A small-molecule ligand and the protein it binds are described below.
Small molecule (SMILES): CC(=O)N[C@@H]1[C@@H](O)[C@H](O)[C@@H](CO)O[C@H]1O

Sequence of chain 7.E:
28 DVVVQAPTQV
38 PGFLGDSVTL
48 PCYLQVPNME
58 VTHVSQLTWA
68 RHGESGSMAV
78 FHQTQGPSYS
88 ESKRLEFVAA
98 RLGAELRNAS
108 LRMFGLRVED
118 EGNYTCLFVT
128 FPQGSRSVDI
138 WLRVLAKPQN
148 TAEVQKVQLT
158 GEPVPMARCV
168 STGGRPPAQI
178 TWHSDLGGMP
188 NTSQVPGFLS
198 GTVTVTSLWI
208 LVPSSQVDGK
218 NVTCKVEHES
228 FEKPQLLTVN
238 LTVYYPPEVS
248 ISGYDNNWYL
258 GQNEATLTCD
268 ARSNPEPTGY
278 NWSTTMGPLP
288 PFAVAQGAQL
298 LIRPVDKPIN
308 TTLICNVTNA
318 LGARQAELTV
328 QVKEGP

Binding-site contacts:
Ligand atom O5 contacts residue THR315 of chain 7.E at 3.9 Å.
Ligand atom O5 contacts residue ASN313 of chain 7.E at 2.3 Å (h-bond).
Ligand atom O7 contacts residue ASN313 of chain 7.E at 3.6 Å.
Ligand atom C3 contacts residue ASN313 of chain 7.E at 3.8 Å.
Ligand atom C7 contacts residue GLN322 of chain 7.E at 3.9 Å.
Ligand atom O7 contacts residue GLN322 of chain 7.E at 4.4 Å.
Ligand atom C7 contacts residue ASN313 of chain 7.E at 3.5 Å.
Ligand atom C8 contacts residue GLN322 of chain 7.E at 3.2 Å.
Ligand atom C5 contacts residue ASN313 of chain 7.E at 3.6 Å.
Ligand atom C2 contacts residue ASN313 of chain 7.E at 2.4 Å.
Ligand atom N2 contacts residue GLN322 of chain 7.E at 4.5 Å.
Ligand atom C1 contacts residue ASN313 of chain 7.E at 1.4 Å.
Ligand atom N2 contacts residue ASN313 of chain 7.E at 3.0 Å (h-bond).
Ligand atom C6 contacts residue THR315 of chain 7.E at 3.8 Å.
Ligand atom C4 contacts residue ASN313 of chain 7.E at 4.2 Å.
Ligand atom C5 contacts residue THR315 of chain 7.E at 4.0 Å.